Binding-site contacts:
Ligand atom C5 contacts residue PHE123 of chain 1.A at 3.9 Å (hydrophobic).
Ligand atom C7 contacts residue LEU301 of chain 1.A at 3.4 Å (hydrophobic).
Ligand atom C12 contacts residue TRP21 of chain 1.A at 3.4 Å (hydrophobic).
Ligand atom C22 contacts residue HIS111 of chain 1.A at 4.0 Å.
Ligand atom O23 contacts residue NAP1 of chain 1.B at 3.2 Å (h-bond).
Ligand atom BR8 contacts residue PHE123 of chain 1.A at 3.8 Å.
Ligand atom BR8 contacts residue ARG125 of chain 1.A at 3.5 Å.
Ligand atom C4 contacts residue ARG125 of chain 1.A at 3.9 Å.
Ligand atom O24 contacts residue TRP21 of chain 1.A at 3.1 Å.
Ligand atom C2 contacts residue LEU301 of chain 1.A at 3.6 Å (hydrophobic).
Ligand atom C6 contacts residue LEU301 of chain 1.A at 3.9 Å (hydrophobic).
Ligand atom C3 contacts residue GLN303 of chain 1.A at 3.9 Å.
Ligand atom C1 contacts residue LEU301 of chain 1.A at 4.0 Å (hydrophobic).
Ligand atom C21 contacts residue TRP21 of chain 1.A at 3.5 Å (hydrophobic).
Ligand atom N10 contacts residue TRP220 of chain 1.A at 4.2 Å.
Ligand atom BR8 contacts residue ALA131 of chain 1.A at 3.7 Å.
Ligand atom C9 contacts residue PHE123 of chain 1.A at 3.4 Å (hydrophobic).
Ligand atom C12 contacts residue VAL48 of chain 1.A at 4.2 Å (hydrophobic).
Ligand atom O24 contacts residue NAP1 of chain 1.B at 3.1 Å.
Ligand atom C22 contacts residue TRP21 of chain 1.A at 3.8 Å (hydrophobic).
Ligand atom C21 contacts residue NAP1 of chain 1.B at 3.6 Å.
Ligand atom CL1 contacts residue VAL48 of chain 1.A at 3.4 Å.
Ligand atom O23 contacts residue HIS111 of chain 1.A at 2.8 Å (h-bond).
Ligand atom C4 contacts residue PHE123 of chain 1.A at 4.2 Å (hydrophobic).
Ligand atom C7 contacts residue PHE123 of chain 1.A at 4.1 Å (hydrophobic).
Ligand atom C22 contacts residue TYR49 of chain 1.A at 3.6 Å (hydrophobic).
Ligand atom C10 contacts residue PHE123 of chain 1.A at 3.6 Å (hydrophobic).
Ligand atom C22 contacts residue NAP1 of chain 1.B at 3.1 Å.
Ligand atom C15 contacts residue TRP21 of chain 1.A at 4.1 Å (hydrophobic).
Ligand atom CL1 contacts residue TRP21 of chain 1.A at 3.3 Å.
Ligand atom CL1 contacts residue TYR49 of chain 1.A at 3.7 Å.
Ligand atom C6 contacts residue PHE116 of chain 1.A at 3.9 Å (hydrophobic).
Ligand atom F9 contacts residue TRP80 of chain 1.A at 3.7 Å.
Ligand atom O23 contacts residue TYR49 of chain 1.A at 3.5 Å (h-bond).
Ligand atom F9 contacts residue LEU301 of chain 1.A at 3.1 Å.
Ligand atom C14 contacts residue TRP21 of chain 1.A at 3.2 Å (hydrophobic).
Ligand atom C10 contacts residue VAL48 of chain 1.A at 4.1 Å (hydrophobic).
Ligand atom O24 contacts residue TYR49 of chain 1.A at 2.9 Å (h-bond).
Ligand atom C6 contacts residue PHE123 of chain 1.A at 3.9 Å (hydrophobic).
Ligand atom BR8 contacts residue PRO124 of chain 1.A at 3.4 Å.

Sequence of chain 1.A:
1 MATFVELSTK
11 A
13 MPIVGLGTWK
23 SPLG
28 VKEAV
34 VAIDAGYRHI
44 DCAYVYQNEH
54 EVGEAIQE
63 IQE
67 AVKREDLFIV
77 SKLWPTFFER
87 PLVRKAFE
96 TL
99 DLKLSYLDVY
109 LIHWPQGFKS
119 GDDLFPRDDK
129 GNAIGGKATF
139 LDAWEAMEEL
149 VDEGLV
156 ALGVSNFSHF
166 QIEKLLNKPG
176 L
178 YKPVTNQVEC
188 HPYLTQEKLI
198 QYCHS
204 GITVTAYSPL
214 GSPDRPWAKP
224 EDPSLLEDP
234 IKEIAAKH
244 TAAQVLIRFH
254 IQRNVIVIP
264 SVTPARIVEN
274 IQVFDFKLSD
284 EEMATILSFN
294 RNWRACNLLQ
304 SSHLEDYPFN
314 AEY

A small-molecule ligand and the protein it binds are described below.
Small molecule (SMILES): O=C(O)COc1cc(Cl)ccc1C(=O)NCc1ccc(Br)cc1F